Binding-site contacts:
Ligand atom C1 contacts residue LEU214 of chain 1.B at 3.5 Å (hydrophobic).
Ligand atom O1 contacts residue TYR73 of chain 1.B at 2.6 Å (h-bond).
Ligand atom O2 contacts residue LEU214 of chain 1.B at 3.3 Å.
Ligand atom C5' contacts residue LEU12 of chain 1.B at 3.8 Å (hydrophobic).
Ligand atom C1 contacts residue TYR73 of chain 1.B at 3.3 Å (hydrophobic).
Ligand atom C2' contacts residue PHE216 of chain 1.B at 4.0 Å (hydrophobic).
Ligand atom C2 contacts residue VAL169 of chain 1.B at 3.5 Å (hydrophobic).
Ligand atom O4' contacts residue VAL190 of chain 1.B at 3.9 Å.
Ligand atom C5' contacts residue TRP68 of chain 1.B at 3.8 Å (hydrophobic).
Ligand atom O1 contacts residue GLY149 of chain 1.B at 3.4 Å.
Ligand atom O4' contacts residue VAL18 of chain 1.B at 3.8 Å.
Ligand atom C5' contacts residue PHE11 of chain 1.B at 3.7 Å (hydrophobic).
Ligand atom C1 contacts residue ARG147 of chain 1.B at 3.3 Å.
Ligand atom C4' contacts residue LEU12 of chain 1.B at 4.0 Å (hydrophobic).
Ligand atom C3' contacts residue GLN252 of chain 1.B at 3.4 Å.
Ligand atom C1' contacts residue PHE216 of chain 1.B at 3.8 Å (hydrophobic).
Ligand atom O4' contacts residue LEU12 of chain 1.B at 3.6 Å.
Ligand atom C3' contacts residue VAL190 of chain 1.B at 3.6 Å (hydrophobic).
Ligand atom C2' contacts residue HIS124 of chain 1.B at 4.0 Å.
Ligand atom C4' contacts residue GLU189 of chain 1.B at 3.2 Å.
Ligand atom C6' contacts residue PHE216 of chain 1.B at 3.5 Å (hydrophobic).
Ligand atom C2 contacts residue TYR73 of chain 1.B at 3.2 Å (hydrophobic).
Ligand atom O1 contacts residue LEU214 of chain 1.B at 4.0 Å.
Ligand atom C5' contacts residue PHE216 of chain 1.B at 3.7 Å (hydrophobic).
Ligand atom C2' contacts residue PRO187 of chain 1.B at 3.8 Å (hydrophobic).
Ligand atom C3' contacts residue PRO187 of chain 1.B at 4.0 Å (hydrophobic).
Ligand atom C1 contacts residue VAL169 of chain 1.B at 3.8 Å (hydrophobic).
Ligand atom O4' contacts residue GLU189 of chain 1.B at 2.5 Å (salt-bridge).
Ligand atom O1 contacts residue VAL169 of chain 1.B at 3.9 Å.
Ligand atom O4' contacts residue TRP68 of chain 1.B at 3.7 Å.
Ligand atom C6' contacts residue VAL169 of chain 1.B at 3.9 Å (hydrophobic).
Ligand atom C4' contacts residue VAL190 of chain 1.B at 3.9 Å (hydrophobic).
Ligand atom C3 contacts residue VAL169 of chain 1.B at 3.9 Å (hydrophobic).
Ligand atom C3' contacts residue GLU189 of chain 1.B at 3.1 Å.
Ligand atom C2' contacts residue VAL190 of chain 1.B at 3.9 Å (hydrophobic).
Ligand atom C4' contacts residue GLN252 of chain 1.B at 3.4 Å.
Ligand atom C6' contacts residue PHE11 of chain 1.B at 3.8 Å (hydrophobic).
Ligand atom O4' contacts residue GLN252 of chain 1.B at 3.2 Å (h-bond).
Ligand atom O2 contacts residue ARG147 of chain 1.B at 2.8 Å (salt-bridge).
Ligand atom O1 contacts residue ARG147 of chain 1.B at 2.7 Å (salt-bridge).

This small molecule binds to this protein.
Small molecule (SMILES): O=C(O)/C=C/c1ccc(O)cc1

Sequence of chain 1.B:
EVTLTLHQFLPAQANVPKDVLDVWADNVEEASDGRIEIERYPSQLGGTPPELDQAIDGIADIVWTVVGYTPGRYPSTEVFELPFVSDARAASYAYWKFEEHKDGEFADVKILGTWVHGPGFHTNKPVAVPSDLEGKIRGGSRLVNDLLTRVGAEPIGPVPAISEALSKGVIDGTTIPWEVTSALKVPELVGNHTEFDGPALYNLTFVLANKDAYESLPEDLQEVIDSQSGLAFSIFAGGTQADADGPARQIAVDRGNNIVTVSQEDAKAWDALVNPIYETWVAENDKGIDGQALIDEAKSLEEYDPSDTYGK